Sequence of chain 3.A:
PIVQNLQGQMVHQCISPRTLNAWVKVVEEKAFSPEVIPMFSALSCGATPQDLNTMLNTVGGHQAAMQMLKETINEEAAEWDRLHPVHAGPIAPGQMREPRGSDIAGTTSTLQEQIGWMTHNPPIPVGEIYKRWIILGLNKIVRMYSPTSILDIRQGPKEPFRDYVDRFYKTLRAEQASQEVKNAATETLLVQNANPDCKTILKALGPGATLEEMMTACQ

The small molecule below binds the protein below.
Small molecule (SMILES): C[C@@H]1CN(c2ccc3c(=O)n(-c4ccc(Cl)c5c(NS(C)(=O)=O)nn(C)c45)c([C@H](Cc4cc(F)cc(F)c4)NC(=O)Cn4nc(C(F)F)c5c4C(F)(F)[C@@H]4C[C@H]54)nc3c2)C[C@H](C)O1

Sequence of chain 3.B:
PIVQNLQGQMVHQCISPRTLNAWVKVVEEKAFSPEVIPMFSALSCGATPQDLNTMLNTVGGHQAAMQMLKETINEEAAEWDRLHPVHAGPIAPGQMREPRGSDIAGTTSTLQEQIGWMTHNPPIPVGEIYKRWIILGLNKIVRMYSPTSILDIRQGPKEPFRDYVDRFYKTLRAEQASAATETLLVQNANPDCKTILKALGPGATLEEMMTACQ

Binding-site contacts:
Ligand atom C21 contacts residue ASN58 of chain 3.B at 3.5 Å.
Ligand atom F48 contacts residue ARG174 of chain 3.A at 3.4 Å.
Ligand atom F25 contacts residue LEU57 of chain 3.B at 3.3 Å.
Ligand atom F28 contacts residue LYS71 of chain 3.B at 3.2 Å.
Ligand atom O62 contacts residue ASN184 of chain 3.A at 3.5 Å (h-bond).
Ligand atom F38 contacts residue LEU173 of chain 3.A at 3.5 Å.
Ligand atom CL55 contacts residue ASN75 of chain 3.B at 3.3 Å.
Ligand atom C27 contacts residue LYS71 of chain 3.B at 3.4 Å.
Ligand atom C57 contacts residue LYS71 of chain 3.B at 3.4 Å.
Ligand atom O32 contacts residue LYS71 of chain 3.B at 2.8 Å (salt-bridge).
Ligand atom C43 contacts residue GLN64 of chain 3.B at 3.4 Å.
Ligand atom C44 contacts residue GLN68 of chain 3.B at 3.6 Å.
Ligand atom O61 contacts residue ASN75 of chain 3.B at 3.0 Å (h-bond).
Ligand atom C26 contacts residue MET67 of chain 3.B at 3.6 Å (hydrophobic).
Ligand atom N35 contacts residue GLN180 of chain 3.A at 3.5 Å (h-bond).
Ligand atom C52 contacts residue TYR131 of chain 3.B at 3.4 Å (hydrophobic).
Ligand atom C53 contacts residue TYR131 of chain 3.B at 3.4 Å (hydrophobic).
Ligand atom F25 contacts residue MET67 of chain 3.B at 3.3 Å.
Ligand atom O62 contacts residue GLN180 of chain 3.A at 3.4 Å (h-bond).
Ligand atom O62 contacts residue LYS71 of chain 3.B at 2.8 Å (salt-bridge).
Ligand atom C16 contacts residue ASN58 of chain 3.B at 3.5 Å.
Ligand atom F38 contacts residue ARG174 of chain 3.A at 3.5 Å.
Ligand atom N34 contacts residue ARG174 of chain 3.A at 3.6 Å.
Ligand atom C23 contacts residue ASN58 of chain 3.B at 3.2 Å.
Ligand atom F48 contacts residue GLN64 of chain 3.B at 3.5 Å.
Ligand atom C33 contacts residue ASN58 of chain 3.B at 3.5 Å.
Ligand atom N17 contacts residue ASN58 of chain 3.B at 3.0 Å (h-bond).
Ligand atom F38 contacts residue LYS183 of chain 3.A at 3.0 Å.
Ligand atom C52 contacts residue ASN54 of chain 3.B at 3.5 Å.
Ligand atom F39 contacts residue TYR170 of chain 3.A at 3.5 Å.
Ligand atom F28 contacts residue LEU70 of chain 3.B at 3.5 Å.
Ligand atom F47 contacts residue LYS71 of chain 3.B at 2.8 Å.
Ligand atom N30 contacts residue ASN58 of chain 3.B at 2.8 Å (h-bond).
Ligand atom F28 contacts residue ILE74 of chain 3.B at 3.2 Å.
Ligand atom C67 contacts residue ASN54 of chain 3.B at 3.5 Å.
Ligand atom C24 contacts residue LEU57 of chain 3.B at 3.5 Å (hydrophobic).
Ligand atom C21 contacts residue ASN54 of chain 3.B at 3.4 Å.
Ligand atom C23 contacts residue LEU57 of chain 3.B at 3.5 Å (hydrophobic).
Ligand atom C41 contacts residue GLN68 of chain 3.B at 3.3 Å.
Ligand atom O68 contacts residue THR108 of chain 3.B at 2.8 Å (h-bond).